Binding-site contacts:
Ligand atom OE2 contacts residue ARG129 of chain 1.A at 4.2 Å.
Ligand atom CD contacts residue ARG129 of chain 1.A at 3.8 Å.
Ligand atom N contacts residue ARG129 of chain 1.A at 3.9 Å.
Ligand atom C contacts residue GLY229 of chain 1.A at 3.7 Å.
Ligand atom CB contacts residue GLY229 of chain 1.A at 4.3 Å.
Ligand atom O contacts residue ARG129 of chain 1.A at 4.4 Å.
Ligand atom OXT contacts residue GLY229 of chain 1.A at 3.1 Å (h-bond).
Ligand atom O contacts residue GLY228 of chain 1.A at 4.3 Å.
Ligand atom OXT contacts residue GLY228 of chain 1.A at 4.2 Å.
Ligand atom O contacts residue GLY229 of chain 1.A at 4.2 Å.
Ligand atom OE1 contacts residue GLY228 of chain 1.A at 4.3 Å.
Ligand atom OE1 contacts residue ARG129 of chain 1.A at 2.6 Å (salt-bridge).
Ligand atom C contacts residue GLY228 of chain 1.A at 4.3 Å.

This protein binds this small molecule.
Small molecule (SMILES): N[C@@H](CCC(=O)O)C(=O)O

Sequence of chain 1.A:
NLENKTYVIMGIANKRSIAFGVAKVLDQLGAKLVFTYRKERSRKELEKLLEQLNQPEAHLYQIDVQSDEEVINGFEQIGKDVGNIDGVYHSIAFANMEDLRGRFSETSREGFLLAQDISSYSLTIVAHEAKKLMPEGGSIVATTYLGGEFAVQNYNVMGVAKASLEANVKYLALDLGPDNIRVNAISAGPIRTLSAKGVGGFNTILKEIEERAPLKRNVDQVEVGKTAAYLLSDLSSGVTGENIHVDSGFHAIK